Binding-site contacts:
Ligand atom C3 contacts residue ASN241 of chain 1.E at 3.9 Å.
Ligand atom C7 contacts residue ASN241 of chain 1.E at 3.8 Å.
Ligand atom C8 contacts residue SER420 of chain 1.E at 3.7 Å.
Ligand atom O4 contacts residue ARG283 of chain 1.E at 3.4 Å (salt-bridge).
Ligand atom C8 contacts residue SER419 of chain 1.E at 3.8 Å.
Ligand atom C4 contacts residue SER419 of chain 1.E at 4.0 Å.
Ligand atom C2 contacts residue ASN241 of chain 1.E at 2.5 Å.
Ligand atom C8 contacts residue LEU240 of chain 1.E at 3.8 Å (hydrophobic).
Ligand atom O3 contacts residue ARG283 of chain 1.E at 3.0 Å (salt-bridge).
Ligand atom C7 contacts residue ASN354 of chain 1.E at 3.8 Å.
Ligand atom O7 contacts residue VAL233 of chain 1.E at 4.0 Å.
Ligand atom O7 contacts residue SER419 of chain 1.E at 3.9 Å.
Ligand atom C1 contacts residue NAG1 of chain 1.DA at 4.1 Å.
Ligand atom O4 contacts residue SER419 of chain 1.E at 4.1 Å.
Ligand atom C2 contacts residue SER420 of chain 1.E at 3.9 Å.
Ligand atom O7 contacts residue ASN354 of chain 1.E at 3.9 Å.
Ligand atom C5 contacts residue NAG1 of chain 1.DA at 4.0 Å.
Ligand atom O3 contacts residue PRO185 of chain 1.E at 3.6 Å.
Ligand atom C6 contacts residue SER188 of chain 1.E at 4.1 Å.
Ligand atom C8 contacts residue ASN354 of chain 1.E at 3.3 Å.
Ligand atom O6 contacts residue SER188 of chain 1.E at 4.0 Å.
Ligand atom C3 contacts residue SER419 of chain 1.E at 3.5 Å.
Ligand atom O7 contacts residue CYS418 of chain 1.E at 3.8 Å.
Ligand atom O5 contacts residue ASN241 of chain 1.E at 2.4 Å (h-bond).
Ligand atom N2 contacts residue ASN241 of chain 1.E at 3.0 Å (h-bond).
Ligand atom C1 contacts residue ASN241 of chain 1.E at 1.5 Å.
Ligand atom C3 contacts residue ARG283 of chain 1.E at 4.0 Å.
Ligand atom C7 contacts residue SER420 of chain 1.E at 3.8 Å.
Ligand atom C5 contacts residue SER419 of chain 1.E at 3.6 Å.
Ligand atom O5 contacts residue NAG1 of chain 1.DA at 3.6 Å.
Ligand atom O7 contacts residue PRO191 of chain 1.E at 3.5 Å.
Ligand atom O6 contacts residue GLY356 of chain 1.E at 3.7 Å.
Ligand atom C1 contacts residue SER419 of chain 1.E at 3.9 Å.
Ligand atom O6 contacts residue ARG37 of chain 1.E at 3.1 Å (salt-bridge).
Ligand atom O7 contacts residue ASN241 of chain 1.E at 4.0 Å.
Ligand atom C5 contacts residue ASN241 of chain 1.E at 3.8 Å.
Ligand atom C4 contacts residue ARG283 of chain 1.E at 3.9 Å.
Ligand atom C1 contacts residue SER420 of chain 1.E at 4.0 Å.
Ligand atom C8 contacts residue VAL233 of chain 1.E at 3.7 Å (hydrophobic).
Ligand atom N2 contacts residue SER420 of chain 1.E at 3.0 Å (h-bond).

The protein below binds the small molecule below.
Small molecule (SMILES): CC(=O)N[C@H]1[C@H](O[C@H]2[C@H](O)[C@@H](NC(C)=O)CO[C@@H]2CO)O[C@H](CO)[C@@H](O[C@@H]2O[C@H](CO[C@H]3O[C@H](CO)[C@@H](O)[C@H](O)[C@@H]3O)[C@@H](O)[C@H](O[C@H]3O[C@H](CO)[C@@H](O)[C@H](O)[C@@H]3O[C@H]3O[C@H](CO)[C@@H](O)[C@H](O)[C@@H]3O)[C@@H]2O)[C@@H]1O

Sequence of chain 1.E:
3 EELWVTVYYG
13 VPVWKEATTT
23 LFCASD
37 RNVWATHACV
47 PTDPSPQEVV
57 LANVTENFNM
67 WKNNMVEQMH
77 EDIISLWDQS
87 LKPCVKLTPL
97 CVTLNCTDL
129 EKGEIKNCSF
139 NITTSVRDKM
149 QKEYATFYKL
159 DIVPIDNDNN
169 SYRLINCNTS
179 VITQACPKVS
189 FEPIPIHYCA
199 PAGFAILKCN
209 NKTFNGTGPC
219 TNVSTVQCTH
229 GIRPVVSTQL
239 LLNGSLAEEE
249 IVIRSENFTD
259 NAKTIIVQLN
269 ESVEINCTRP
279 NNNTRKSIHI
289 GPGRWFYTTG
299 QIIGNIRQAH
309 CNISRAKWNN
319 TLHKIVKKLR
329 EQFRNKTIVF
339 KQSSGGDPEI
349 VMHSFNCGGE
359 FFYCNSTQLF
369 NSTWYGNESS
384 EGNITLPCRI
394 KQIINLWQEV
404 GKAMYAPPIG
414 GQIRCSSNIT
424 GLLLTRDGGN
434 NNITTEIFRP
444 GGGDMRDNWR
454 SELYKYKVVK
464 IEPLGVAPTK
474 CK